Binding-site contacts:
Ligand atom C5' contacts residue LYS1209 of chain 1.A at 3.4 Å.
Ligand atom O4' contacts residue ARG1233 of chain 1.A at 3.2 Å (salt-bridge).
Ligand atom OP1 contacts residue ARG909 of chain 1.A at 3.5 Å (salt-bridge).
Ligand atom C4' contacts residue ARG1233 of chain 1.A at 3.5 Å.
Ligand atom O3' contacts residue ALA1417 of chain 1.A at 3.1 Å.
Ligand atom C4' contacts residue ASP1217 of chain 1.A at 3.6 Å.
Ligand atom OP1 contacts residue SER1195 of chain 1.A at 3.6 Å (h-bond).
Ligand atom C5' contacts residue SER1216 of chain 1.A at 3.5 Å.
Ligand atom O2' contacts residue ILE1414 of chain 1.A at 3.2 Å.
Ligand atom O2' contacts residue ILE1210 of chain 1.A at 3.2 Å.
Ligand atom OP1 contacts residue TYR1404 of chain 1.A at 3.6 Å (h-bond).
Ligand atom C3' contacts residue ASP1120 of chain 1.A at 3.5 Å.
Ligand atom N3 contacts residue ASN1084 of chain 1.A at 3.1 Å (h-bond).
Ligand atom O3' contacts residue ASP1120 of chain 1.A at 3.0 Å (salt-bridge).
Ligand atom O2' contacts residue LEU1194 of chain 1.A at 3.2 Å.
Ligand atom OP1 contacts residue LEU852 of chain 1.A at 3.1 Å.
Ligand atom OP1 contacts residue SER1216 of chain 1.A at 3.5 Å.
Ligand atom O4' contacts residue SER1413 of chain 1.A at 3.2 Å (h-bond).
Ligand atom O3' contacts residue ASP1121 of chain 1.A at 3.4 Å (salt-bridge).
Ligand atom C5' contacts residue SER1195 of chain 1.A at 3.5 Å.
Ligand atom O2' contacts residue SER1216 of chain 1.A at 2.9 Å (h-bond).
Ligand atom C5' contacts residue THR847 of chain 1.A at 3.6 Å.
Ligand atom O3' contacts residue SER1119 of chain 1.A at 3.2 Å.
Ligand atom OP1 contacts residue PHE747 of chain 1.A at 3.5 Å.
Ligand atom O4' contacts residue HIS1118 of chain 1.A at 3.6 Å.
Ligand atom C2 contacts residue ASN1084 of chain 1.A at 3.2 Å.
Ligand atom O3' contacts residue LYS1209 of chain 1.A at 3.4 Å.
Ligand atom OP2 contacts residue THR847 of chain 1.A at 3.4 Å.
Ligand atom O3' contacts residue ILE1414 of chain 1.A at 3.4 Å.
Ligand atom O2' contacts residue ASP1120 of chain 1.A at 2.8 Å (salt-bridge).
Ligand atom C5' contacts residue GLY1213 of chain 1.A at 3.3 Å.
Ligand atom O3' contacts residue HIS1118 of chain 1.A at 3.4 Å (h-bond).
Ligand atom O3' contacts residue SER1195 of chain 1.A at 3.6 Å.
Ligand atom O4' contacts residue ILE1210 of chain 1.A at 3.4 Å.
Ligand atom OP1 contacts residue PHE747 of chain 1.A at 3.5 Å.
Ligand atom O3' contacts residue SER1216 of chain 1.A at 3.0 Å (h-bond).
Ligand atom O2' contacts residue ARG1233 of chain 1.A at 3.4 Å (salt-bridge).
Ligand atom C5' contacts residue ALA1417 of chain 1.A at 3.6 Å (hydrophobic).
Ligand atom OP1 contacts residue LYS1209 of chain 1.A at 2.6 Å (salt-bridge).
Ligand atom OP2 contacts residue LYS751 of chain 1.A at 3.2 Å (salt-bridge).

Sequence of chain 1.A:
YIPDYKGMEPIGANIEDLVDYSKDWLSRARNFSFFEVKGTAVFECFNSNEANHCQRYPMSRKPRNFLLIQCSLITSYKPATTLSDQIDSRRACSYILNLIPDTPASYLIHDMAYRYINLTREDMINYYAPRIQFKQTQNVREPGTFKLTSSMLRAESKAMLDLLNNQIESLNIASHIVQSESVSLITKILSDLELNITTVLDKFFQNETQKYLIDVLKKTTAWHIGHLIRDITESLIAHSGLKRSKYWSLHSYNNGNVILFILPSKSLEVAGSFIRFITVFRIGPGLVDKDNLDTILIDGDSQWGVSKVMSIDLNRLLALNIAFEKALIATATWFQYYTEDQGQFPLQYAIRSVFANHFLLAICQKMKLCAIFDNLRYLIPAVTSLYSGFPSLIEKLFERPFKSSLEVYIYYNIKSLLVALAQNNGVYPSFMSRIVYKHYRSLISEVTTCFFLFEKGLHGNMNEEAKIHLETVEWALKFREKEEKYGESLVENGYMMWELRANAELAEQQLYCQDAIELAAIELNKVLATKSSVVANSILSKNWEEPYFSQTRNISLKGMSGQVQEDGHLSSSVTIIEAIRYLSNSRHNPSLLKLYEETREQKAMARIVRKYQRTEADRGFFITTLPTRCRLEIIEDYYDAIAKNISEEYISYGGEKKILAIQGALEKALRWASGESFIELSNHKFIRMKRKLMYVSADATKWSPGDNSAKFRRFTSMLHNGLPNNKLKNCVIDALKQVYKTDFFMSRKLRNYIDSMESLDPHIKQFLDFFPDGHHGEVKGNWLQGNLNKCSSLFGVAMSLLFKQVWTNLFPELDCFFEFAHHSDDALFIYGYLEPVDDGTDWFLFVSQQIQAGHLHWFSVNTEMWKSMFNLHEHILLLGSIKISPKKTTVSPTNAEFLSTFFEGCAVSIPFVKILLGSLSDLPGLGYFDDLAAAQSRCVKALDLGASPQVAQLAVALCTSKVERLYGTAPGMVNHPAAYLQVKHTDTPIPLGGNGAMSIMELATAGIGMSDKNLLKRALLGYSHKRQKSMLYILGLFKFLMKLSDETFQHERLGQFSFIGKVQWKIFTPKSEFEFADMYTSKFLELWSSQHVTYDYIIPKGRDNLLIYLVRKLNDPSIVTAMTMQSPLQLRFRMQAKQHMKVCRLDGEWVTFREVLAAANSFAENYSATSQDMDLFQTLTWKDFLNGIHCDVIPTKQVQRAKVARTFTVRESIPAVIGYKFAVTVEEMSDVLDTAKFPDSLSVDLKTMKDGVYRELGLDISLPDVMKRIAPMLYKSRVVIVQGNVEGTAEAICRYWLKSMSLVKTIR

A protein and the small-molecule ligand that binds it are described below.
Small molecule (SMILES): Nc1nc(=O)c2ncn([C@@H]3O[C@H](CO[P](=O)(O)O[C@H]4[C@@H](O)[C@H](n5cnc6c(N)ncnc65)O[C@@H]4COP(=O)=O)[C@@H](O[P](=O)(O)OC[C@H]4O[C@@H](n5ccc(=O)[nH]c5=O)[C@H](O)[C@@H]4O[P](=O)(O)OC[C@H]4O[C@@H](n5cnc6c(N)ncnc65)[C@H](O)[C@@H]4O[P](=O)(O)OC[C@H]4O[C@@H](n5cnc6c(=O)nc(N)[nH]c65)[C@H](O)[C@@H]4O[P](=O)(O)OC[C@H]4O[C@@H](n5ccc(=O)[nH]c5=O)[C@H](O)[C@@H]4O[P](=O)(O)OC[C@H]4O[C@@H](n5cnc6c(N)ncnc65)[C@H](O)[C@@H]4O[P](=O)(O)OC[C@H]4O[C@@H](n5cnc6c(=O)nc(N)[nH]c65)[C@H](O)[C@@H]4O[P](=O)(O)OC[C@H]4O[C@@H](n5cnc6c(N)ncnc65)[C@H](O)[C@@H]4O)[C@H]3O)c2[nH]1